Sequence of chain 1.D:
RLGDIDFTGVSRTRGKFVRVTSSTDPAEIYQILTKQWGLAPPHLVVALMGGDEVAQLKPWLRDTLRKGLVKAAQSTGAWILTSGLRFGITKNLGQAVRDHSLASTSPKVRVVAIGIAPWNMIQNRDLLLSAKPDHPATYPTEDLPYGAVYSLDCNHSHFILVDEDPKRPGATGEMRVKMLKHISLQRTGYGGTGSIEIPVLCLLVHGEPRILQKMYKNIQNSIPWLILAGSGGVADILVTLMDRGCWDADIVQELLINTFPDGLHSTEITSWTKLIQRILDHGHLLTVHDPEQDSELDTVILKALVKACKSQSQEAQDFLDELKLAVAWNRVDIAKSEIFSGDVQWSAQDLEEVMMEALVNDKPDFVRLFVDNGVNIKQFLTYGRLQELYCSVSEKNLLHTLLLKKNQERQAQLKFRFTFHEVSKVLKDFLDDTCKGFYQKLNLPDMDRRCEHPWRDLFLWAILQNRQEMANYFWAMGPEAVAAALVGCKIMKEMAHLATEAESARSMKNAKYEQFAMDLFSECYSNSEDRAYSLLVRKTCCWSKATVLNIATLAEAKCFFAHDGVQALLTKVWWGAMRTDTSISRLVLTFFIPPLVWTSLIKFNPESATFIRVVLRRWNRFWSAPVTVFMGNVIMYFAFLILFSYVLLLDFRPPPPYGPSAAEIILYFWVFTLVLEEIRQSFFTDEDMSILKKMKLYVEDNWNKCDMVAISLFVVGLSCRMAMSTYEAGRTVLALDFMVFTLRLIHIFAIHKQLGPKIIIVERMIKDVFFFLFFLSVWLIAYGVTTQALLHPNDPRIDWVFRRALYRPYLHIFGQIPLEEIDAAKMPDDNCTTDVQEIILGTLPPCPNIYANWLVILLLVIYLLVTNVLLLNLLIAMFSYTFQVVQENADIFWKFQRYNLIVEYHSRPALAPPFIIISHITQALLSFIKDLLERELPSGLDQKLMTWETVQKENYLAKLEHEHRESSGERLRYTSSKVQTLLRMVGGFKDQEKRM

Binding-site contacts:
Ligand atom C33 contacts residue TRP890 of chain 1.A at 3.9 Å (hydrophobic).
Ligand atom O5 contacts residue ALA914 of chain 1.D at 4.0 Å.
Ligand atom C36 contacts residue ALA914 of chain 1.D at 3.4 Å (hydrophobic).
Ligand atom O12 contacts residue TRP890 of chain 1.A at 3.1 Å (h-bond).
Ligand atom C39 contacts residue ALA915 of chain 1.D at 4.1 Å (hydrophobic).
Ligand atom C32 contacts residue ASP889 of chain 1.A at 3.8 Å.
Ligand atom O13 contacts residue ASP889 of chain 1.A at 2.8 Å (salt-bridge).
Ligand atom C27 contacts residue ASP889 of chain 1.A at 3.6 Å.
Ligand atom C contacts residue LEU870 of chain 1.A at 3.7 Å (hydrophobic).
Ligand atom C12 contacts residue YUV1 of chain 1.F at 4.0 Å.
Ligand atom C2 contacts residue TYR900 of chain 1.A at 3.7 Å (hydrophobic).
Ligand atom O8 contacts residue ALA914 of chain 1.D at 3.7 Å.
Ligand atom C14 contacts residue YUV1 of chain 1.F at 3.6 Å.
Ligand atom C26 contacts residue YUV1 of chain 1.F at 3.8 Å.
Ligand atom C10 contacts residue PHE892 of chain 1.A at 3.9 Å (hydrophobic).
Ligand atom C42 contacts residue ALA915 of chain 1.D at 3.6 Å (hydrophobic).
Ligand atom O10 contacts residue ALA915 of chain 1.D at 2.7 Å (h-bond).
Ligand atom C11 contacts residue YUV1 of chain 1.F at 3.9 Å.
Ligand atom C18 contacts residue ILE947 of chain 1.D at 3.7 Å (hydrophobic).
Ligand atom C23 contacts residue VAL951 of chain 1.D at 4.1 Å (hydrophobic).
Ligand atom C6 contacts residue YUV1 of chain 1.F at 4.0 Å.
Ligand atom C5 contacts residue YUV1 of chain 1.F at 3.7 Å.
Ligand atom C32 contacts residue TRP890 of chain 1.A at 3.6 Å (hydrophobic).
Ligand atom C27 contacts residue YUV1 of chain 1.F at 3.6 Å.
Ligand atom C16 contacts residue TRP944 of chain 1.D at 3.3 Å (hydrophobic).
Ligand atom C11 contacts residue ASP889 of chain 1.A at 3.8 Å.
Ligand atom O contacts residue YUV1 of chain 1.F at 3.1 Å.
Ligand atom C42 contacts residue MET917 of chain 1.D at 3.3 Å (hydrophobic).
Ligand atom O8 contacts residue MET917 of chain 1.D at 2.0 Å (h-bond).
Ligand atom C7 contacts residue LEU896 of chain 1.A at 4.0 Å (hydrophobic).
Ligand atom C3 contacts residue VAL951 of chain 1.D at 4.0 Å (hydrophobic).
Ligand atom O5 contacts residue ILE940 of chain 1.D at 4.0 Å.
Ligand atom C13 contacts residue ARG893 of chain 1.A at 3.9 Å.
Ligand atom C26 contacts residue LEU948 of chain 1.D at 3.5 Å (hydrophobic).
Ligand atom C42 contacts residue ALA914 of chain 1.D at 3.2 Å (hydrophobic).
Ligand atom O1 contacts residue LEU896 of chain 1.A at 3.8 Å.
Ligand atom C15 contacts residue TRP944 of chain 1.D at 3.4 Å (hydrophobic).
Ligand atom O13 contacts residue TRP890 of chain 1.A at 3.2 Å (h-bond).
Ligand atom O3 contacts residue ASP889 of chain 1.A at 3.5 Å (salt-bridge).
Ligand atom C11 contacts residue ARG893 of chain 1.A at 3.8 Å.

Sequence of chain 1.A:
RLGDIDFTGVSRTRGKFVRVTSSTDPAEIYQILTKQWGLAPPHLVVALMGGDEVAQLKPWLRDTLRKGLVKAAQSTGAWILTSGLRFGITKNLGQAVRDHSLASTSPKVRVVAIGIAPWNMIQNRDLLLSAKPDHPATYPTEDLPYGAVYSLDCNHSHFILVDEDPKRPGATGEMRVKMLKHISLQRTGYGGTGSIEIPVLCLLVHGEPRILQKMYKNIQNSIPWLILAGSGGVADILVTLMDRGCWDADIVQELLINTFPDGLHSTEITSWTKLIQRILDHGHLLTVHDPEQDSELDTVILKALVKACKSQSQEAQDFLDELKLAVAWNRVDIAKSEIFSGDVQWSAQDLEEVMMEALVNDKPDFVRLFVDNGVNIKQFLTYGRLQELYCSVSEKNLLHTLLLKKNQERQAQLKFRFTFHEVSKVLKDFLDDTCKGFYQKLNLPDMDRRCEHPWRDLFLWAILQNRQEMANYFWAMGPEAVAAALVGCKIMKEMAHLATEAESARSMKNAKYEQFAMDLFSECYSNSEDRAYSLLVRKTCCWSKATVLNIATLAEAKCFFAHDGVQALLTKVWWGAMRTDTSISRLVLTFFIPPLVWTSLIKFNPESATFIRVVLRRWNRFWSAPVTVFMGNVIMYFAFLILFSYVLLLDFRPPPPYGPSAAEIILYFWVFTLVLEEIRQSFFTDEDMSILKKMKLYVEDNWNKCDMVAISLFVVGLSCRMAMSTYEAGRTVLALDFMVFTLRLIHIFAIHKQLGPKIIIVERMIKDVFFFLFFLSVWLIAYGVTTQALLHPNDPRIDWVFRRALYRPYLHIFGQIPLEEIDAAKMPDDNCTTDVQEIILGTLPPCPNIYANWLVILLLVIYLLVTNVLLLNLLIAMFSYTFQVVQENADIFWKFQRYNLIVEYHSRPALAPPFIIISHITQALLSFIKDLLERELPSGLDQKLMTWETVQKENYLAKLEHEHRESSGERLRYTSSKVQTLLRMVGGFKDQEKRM

The protein below binds the small molecule below.
Small molecule (SMILES): C[C@@H]1CC[C@@]2(OC1)O[C@H]1C[C@H]3[C@@H]4CC=C5C[C@@H](OCC[C@H](CO)CO[C@@H]6O[C@H](CO)[C@@H](O[C@H]7O[C@H](CO)[C@@H](O)[C@H](O)[C@H]7O)[C@H](O)[C@H]6O)CC[C@]5(C)[C@H]4CC[C@]3(C)[C@H]1[C@@H]2C